Binding-site contacts:
Ligand atom C6 contacts residue THR122 of chain 2.G at 3.1 Å.
Ligand atom C1 contacts residue ASN120 of chain 2.G at 1.4 Å.
Ligand atom C7 contacts residue ASN120 of chain 2.G at 3.4 Å.
Ligand atom O6 contacts residue THR122 of chain 2.G at 4.5 Å.
Ligand atom N2 contacts residue ASN120 of chain 2.G at 3.0 Å (h-bond).
Ligand atom C5 contacts residue THR122 of chain 2.G at 3.1 Å.
Ligand atom O5 contacts residue ASN120 of chain 2.G at 2.4 Å (h-bond).
Ligand atom O5 contacts residue THR122 of chain 2.G at 3.3 Å (h-bond).
Ligand atom C5 contacts residue ASN120 of chain 2.G at 3.7 Å.
Ligand atom C2 contacts residue ASN120 of chain 2.G at 2.5 Å.
Ligand atom C4 contacts residue ASN120 of chain 2.G at 4.2 Å.
Ligand atom C1 contacts residue THR122 of chain 2.G at 3.6 Å.
Ligand atom O7 contacts residue ASN120 of chain 2.G at 3.4 Å (h-bond).
Ligand atom C3 contacts residue ASN120 of chain 2.G at 3.8 Å.

Sequence of chain 2.G:
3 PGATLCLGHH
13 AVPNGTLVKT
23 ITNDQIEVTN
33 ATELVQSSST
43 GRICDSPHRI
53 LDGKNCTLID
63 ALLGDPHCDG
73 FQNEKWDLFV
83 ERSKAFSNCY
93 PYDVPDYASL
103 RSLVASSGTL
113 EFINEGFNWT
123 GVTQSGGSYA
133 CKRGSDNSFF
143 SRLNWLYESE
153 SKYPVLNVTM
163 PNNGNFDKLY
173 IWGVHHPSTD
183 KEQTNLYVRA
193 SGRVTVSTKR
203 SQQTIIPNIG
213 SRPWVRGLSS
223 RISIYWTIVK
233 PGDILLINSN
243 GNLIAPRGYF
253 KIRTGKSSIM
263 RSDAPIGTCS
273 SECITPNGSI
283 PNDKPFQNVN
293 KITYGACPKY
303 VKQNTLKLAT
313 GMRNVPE

A protein and the small-molecule ligand that binds it are described below.
Small molecule (SMILES): CC(=O)N[C@@H]1[C@@H](O)[C@H](O)[C@@H](CO)O[C@H]1O